Binding-site contacts:
Ligand atom O1 contacts residue GLU188 of chain 1.D at 4.0 Å.
Ligand atom O3 contacts residue MET276 of chain 1.D at 3.8 Å.
Ligand atom C2 contacts residue THR244 of chain 1.D at 3.7 Å.
Ligand atom O3 contacts residue LYS186 of chain 1.D at 4.0 Å.
Ligand atom C2 contacts residue ASP212 of chain 1.D at 4.2 Å.
Ligand atom C2 contacts residue GLY211 of chain 1.D at 4.3 Å.
Ligand atom O4 contacts residue GLY211 of chain 1.D at 3.4 Å (h-bond).
Ligand atom O2 contacts residue GLU188 of chain 1.D at 2.6 Å (salt-bridge).
Ligand atom O2 contacts residue GLY211 of chain 1.D at 4.4 Å.
Ligand atom O3 contacts residue ARG87 of chain 1.D at 3.5 Å (salt-bridge).
Ligand atom O3 contacts residue THR244 of chain 1.D at 3.7 Å.
Ligand atom C1 contacts residue MG1 of chain 1.X at 3.2 Å.
Ligand atom C2 contacts residue ALA209 of chain 1.D at 3.6 Å (hydrophobic).
Ligand atom C1 contacts residue GLU188 of chain 1.D at 4.2 Å.
Ligand atom O4 contacts residue ARG210 of chain 1.D at 3.7 Å.
Ligand atom O4 contacts residue THR244 of chain 1.D at 2.7 Å (h-bond).
Ligand atom O4 contacts residue ALA209 of chain 1.D at 3.4 Å.
Ligand atom O2 contacts residue ASP212 of chain 1.D at 2.9 Å (salt-bridge).
Ligand atom O3 contacts residue MET207 of chain 1.D at 4.4 Å.
Ligand atom C2 contacts residue MG1 of chain 1.X at 3.0 Å.
Ligand atom O2 contacts residue MG1 of chain 1.X at 2.0 Å.
Ligand atom O1 contacts residue MG1 of chain 1.X at 2.7 Å.
Ligand atom C1 contacts residue THR244 of chain 1.D at 4.1 Å.
Ligand atom C2 contacts residue GLU188 of chain 1.D at 3.5 Å.
Ligand atom O4 contacts residue GLU188 of chain 1.D at 4.3 Å.
Ligand atom O2 contacts residue ALA209 of chain 1.D at 3.8 Å.
Ligand atom C1 contacts residue ALA209 of chain 1.D at 4.3 Å (hydrophobic).
Ligand atom C1 contacts residue ARG87 of chain 1.D at 4.0 Å.
Ligand atom O4 contacts residue ASP212 of chain 1.D at 4.1 Å.
Ligand atom C1 contacts residue LYS186 of chain 1.D at 3.5 Å.
Ligand atom O1 contacts residue LYS186 of chain 1.D at 2.8 Å (salt-bridge).
Ligand atom O1 contacts residue ARG87 of chain 1.D at 3.6 Å.
Ligand atom O4 contacts residue MG1 of chain 1.X at 4.1 Å.

Sequence of chain 1.D:
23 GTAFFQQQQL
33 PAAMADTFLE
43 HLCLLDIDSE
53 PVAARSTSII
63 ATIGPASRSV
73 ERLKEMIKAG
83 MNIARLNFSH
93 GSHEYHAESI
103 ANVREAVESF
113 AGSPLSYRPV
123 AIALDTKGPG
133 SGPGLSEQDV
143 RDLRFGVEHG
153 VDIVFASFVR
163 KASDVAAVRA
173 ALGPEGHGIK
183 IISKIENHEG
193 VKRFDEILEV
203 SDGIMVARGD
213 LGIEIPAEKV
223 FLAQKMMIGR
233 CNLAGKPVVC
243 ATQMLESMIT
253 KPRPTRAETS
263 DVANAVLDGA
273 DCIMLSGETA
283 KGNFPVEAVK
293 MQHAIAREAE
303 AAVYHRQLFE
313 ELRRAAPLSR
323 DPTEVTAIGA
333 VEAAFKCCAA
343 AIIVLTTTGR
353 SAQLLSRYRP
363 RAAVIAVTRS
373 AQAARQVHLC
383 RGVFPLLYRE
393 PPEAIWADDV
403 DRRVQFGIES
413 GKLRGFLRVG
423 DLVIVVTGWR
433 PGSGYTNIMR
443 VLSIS

This protein binds this small molecule.
Small molecule (SMILES): O=C([O-])C(=O)[O-]